Sequence of chain 1.C:
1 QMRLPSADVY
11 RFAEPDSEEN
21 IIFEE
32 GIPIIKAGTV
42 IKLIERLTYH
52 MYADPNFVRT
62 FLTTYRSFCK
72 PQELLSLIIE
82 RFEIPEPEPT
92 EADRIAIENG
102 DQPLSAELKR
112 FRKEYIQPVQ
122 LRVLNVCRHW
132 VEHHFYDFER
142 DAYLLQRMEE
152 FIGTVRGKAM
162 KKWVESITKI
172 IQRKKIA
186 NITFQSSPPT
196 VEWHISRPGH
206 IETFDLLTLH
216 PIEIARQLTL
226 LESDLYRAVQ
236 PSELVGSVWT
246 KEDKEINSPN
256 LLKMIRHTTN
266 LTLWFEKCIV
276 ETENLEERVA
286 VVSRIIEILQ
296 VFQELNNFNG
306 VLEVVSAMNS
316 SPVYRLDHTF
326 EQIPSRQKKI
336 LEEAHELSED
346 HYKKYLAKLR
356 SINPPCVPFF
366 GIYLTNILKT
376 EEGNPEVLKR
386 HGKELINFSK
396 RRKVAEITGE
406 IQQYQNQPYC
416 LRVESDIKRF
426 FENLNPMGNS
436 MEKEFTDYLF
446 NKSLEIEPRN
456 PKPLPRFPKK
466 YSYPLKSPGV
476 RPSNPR

This protein binds this small molecule.
Small molecule (SMILES): NCC(=O)NC1CCN(Cc2c[nH]c3ccccc23)CC1

Binding-site contacts:
Ligand atom CAD contacts residue MET313 of chain 1.C at 3.5 Å (hydrophobic).
Ligand atom CAA contacts residue LEU336 of chain 1.C at 4.3 Å (hydrophobic).
Ligand atom C contacts residue ASP322 of chain 1.C at 4.4 Å.
Ligand atom CAD contacts residue LEU336 of chain 1.C at 4.2 Å (hydrophobic).
Ligand atom CAH contacts residue PHE325 of chain 1.C at 4.2 Å (hydrophobic).
Ligand atom CAA contacts residue GLU337 of chain 1.C at 4.1 Å.
Ligand atom CAB contacts residue LEU336 of chain 1.C at 4.2 Å (hydrophobic).
Ligand atom CAE contacts residue TYR319 of chain 1.C at 4.0 Å (hydrophobic).
Ligand atom O contacts residue ASP322 of chain 1.C at 3.4 Å (salt-bridge).
Ligand atom CAL contacts residue PHE325 of chain 1.C at 4.0 Å (hydrophobic).
Ligand atom CAL contacts residue ASP322 of chain 1.C at 4.1 Å.
Ligand atom CAB contacts residue HIS340 of chain 1.C at 4.1 Å.
Ligand atom CAO contacts residue TYR319 of chain 1.C at 3.8 Å (hydrophobic).
Ligand atom CAC contacts residue MET313 of chain 1.C at 4.5 Å (hydrophobic).
Ligand atom CAC contacts residue HIS340 of chain 1.C at 4.0 Å.
Ligand atom NAG contacts residue TYR319 of chain 1.C at 3.6 Å.
Ligand atom CAD contacts residue ASN314 of chain 1.C at 3.7 Å.
Ligand atom CAE contacts residue MET313 of chain 1.C at 3.8 Å (hydrophobic).
Ligand atom CAB contacts residue GLU337 of chain 1.C at 4.0 Å.
Ligand atom CAC contacts residue LEU336 of chain 1.C at 4.2 Å (hydrophobic).
Ligand atom CAF contacts residue LEU336 of chain 1.C at 4.1 Å (hydrophobic).
Ligand atom CAI contacts residue MET313 of chain 1.C at 4.2 Å (hydrophobic).
Ligand atom CAI contacts residue TYR319 of chain 1.C at 4.0 Å (hydrophobic).
Ligand atom CAE contacts residue LEU336 of chain 1.C at 4.1 Å (hydrophobic).
Ligand atom CAI contacts residue PHE325 of chain 1.C at 3.5 Å (hydrophobic).
Ligand atom CAJ contacts residue PHE325 of chain 1.C at 4.2 Å (hydrophobic).
Ligand atom NAG contacts residue MET313 of chain 1.C at 3.1 Å (h-bond).
Ligand atom CAD contacts residue TYR319 of chain 1.C at 4.5 Å (hydrophobic).
Ligand atom NAG contacts residue PHE325 of chain 1.C at 3.7 Å.
Ligand atom CAE contacts residue ASN314 of chain 1.C at 4.4 Å.
Ligand atom CAM contacts residue ASP322 of chain 1.C at 4.0 Å.
Ligand atom CAF contacts residue TYR319 of chain 1.C at 4.4 Å (hydrophobic).
Ligand atom CAC contacts residue ASN314 of chain 1.C at 3.8 Å.
Ligand atom CAP contacts residue TYR319 of chain 1.C at 3.7 Å (hydrophobic).